Binding-site contacts:
Ligand atom C5 contacts residue ASN343 of chain 1.B at 3.6 Å.
Ligand atom C8 contacts residue ASN343 of chain 1.B at 3.5 Å.
Ligand atom C3 contacts residue ASN343 of chain 1.B at 3.9 Å.
Ligand atom C7 contacts residue ASN343 of chain 1.B at 3.0 Å.
Ligand atom C8 contacts residue GLY339 of chain 1.B at 4.2 Å.
Ligand atom O5 contacts residue ASN343 of chain 1.B at 2.3 Å (h-bond).
Ligand atom O7 contacts residue ASN343 of chain 1.B at 3.7 Å.
Ligand atom C4 contacts residue ASN343 of chain 1.B at 4.2 Å.
Ligand atom O7 contacts residue PHE342 of chain 1.B at 4.2 Å.
Ligand atom C8 contacts residue PHE338 of chain 1.B at 3.7 Å (hydrophobic).
Ligand atom O7 contacts residue LEU368 of chain 1.B at 4.4 Å.
Ligand atom N2 contacts residue ASN343 of chain 1.B at 2.7 Å (h-bond).
Ligand atom C1 contacts residue ASN343 of chain 1.B at 1.5 Å.
Ligand atom C2 contacts residue ASN343 of chain 1.B at 2.6 Å.
Ligand atom C7 contacts residue PHE342 of chain 1.B at 4.5 Å (hydrophobic).

Sequence of chain 1.B:
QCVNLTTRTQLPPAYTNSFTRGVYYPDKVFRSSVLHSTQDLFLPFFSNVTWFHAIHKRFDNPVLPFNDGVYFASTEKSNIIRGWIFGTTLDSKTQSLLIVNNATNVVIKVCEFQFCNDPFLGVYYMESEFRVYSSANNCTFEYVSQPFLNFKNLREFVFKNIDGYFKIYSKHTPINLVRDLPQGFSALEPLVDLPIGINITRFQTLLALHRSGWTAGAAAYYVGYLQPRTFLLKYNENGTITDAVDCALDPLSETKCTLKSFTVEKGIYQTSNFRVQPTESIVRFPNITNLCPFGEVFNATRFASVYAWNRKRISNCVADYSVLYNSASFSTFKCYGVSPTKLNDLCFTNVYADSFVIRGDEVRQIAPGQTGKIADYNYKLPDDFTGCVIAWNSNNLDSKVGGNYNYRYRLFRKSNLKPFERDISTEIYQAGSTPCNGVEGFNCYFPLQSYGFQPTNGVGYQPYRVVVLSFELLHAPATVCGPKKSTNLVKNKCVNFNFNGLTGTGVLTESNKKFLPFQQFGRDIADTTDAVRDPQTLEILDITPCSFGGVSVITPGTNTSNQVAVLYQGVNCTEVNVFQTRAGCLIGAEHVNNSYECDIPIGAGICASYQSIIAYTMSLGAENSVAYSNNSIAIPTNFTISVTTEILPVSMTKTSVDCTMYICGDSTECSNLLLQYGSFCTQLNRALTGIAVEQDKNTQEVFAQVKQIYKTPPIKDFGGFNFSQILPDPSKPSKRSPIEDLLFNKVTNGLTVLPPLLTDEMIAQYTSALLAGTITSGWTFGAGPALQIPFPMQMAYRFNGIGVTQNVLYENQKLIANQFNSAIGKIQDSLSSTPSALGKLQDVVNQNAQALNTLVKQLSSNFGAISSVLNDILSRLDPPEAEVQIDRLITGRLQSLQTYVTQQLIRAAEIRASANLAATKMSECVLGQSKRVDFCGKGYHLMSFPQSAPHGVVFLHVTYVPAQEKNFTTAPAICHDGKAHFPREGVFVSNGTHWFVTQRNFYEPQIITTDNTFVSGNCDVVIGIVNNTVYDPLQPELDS

This protein binds this small molecule.
Small molecule (SMILES): CC(=O)N[C@@H]1[C@@H](O)[C@H](O)[C@@H](CO)O[C@H]1O